Binding-site contacts:
Ligand atom C3 contacts residue VAL31 of chain 47.D at 3.0 Å (hydrophobic).
Ligand atom C3 contacts residue NAG1 of chain 47.X at 3.7 Å.
Ligand atom C4 contacts residue NAG1 of chain 47.X at 3.2 Å.
Ligand atom C8 contacts residue SER70 of chain 47.D at 3.7 Å.
Ligand atom C4 contacts residue VAL31 of chain 47.D at 3.8 Å (hydrophobic).
Ligand atom C1 contacts residue VAL31 of chain 47.D at 4.3 Å (hydrophobic).
Ligand atom C7 contacts residue SER70 of chain 47.D at 4.4 Å.
Ligand atom C5 contacts residue NAG1 of chain 47.X at 4.4 Å.
Ligand atom O5 contacts residue MET33 of chain 47.D at 4.2 Å.
Ligand atom O1 contacts residue MET33 of chain 47.D at 3.9 Å.
Ligand atom O4 contacts residue NAG1 of chain 47.X at 3.0 Å.
Ligand atom C6 contacts residue ASN69 of chain 47.D at 4.4 Å.
Ligand atom O1 contacts residue SER70 of chain 47.D at 4.2 Å.
Ligand atom C2 contacts residue VAL31 of chain 47.D at 4.0 Å (hydrophobic).
Ligand atom C6 contacts residue MET33 of chain 47.D at 3.5 Å (hydrophobic).
Ligand atom C8 contacts residue ARG57 of chain 47.D at 4.2 Å.
Ligand atom O7 contacts residue ASN69 of chain 47.D at 3.8 Å.
Ligand atom O5 contacts residue ASN69 of chain 47.D at 2.8 Å (h-bond).
Ligand atom N2 contacts residue ASN69 of chain 47.D at 4.3 Å.
Ligand atom C8 contacts residue ASN69 of chain 47.D at 3.4 Å.
Ligand atom C6 contacts residue NAG1 of chain 47.X at 4.3 Å.
Ligand atom C5 contacts residue MET33 of chain 47.D at 3.7 Å (hydrophobic).
Ligand atom C5 contacts residue VAL31 of chain 47.D at 4.2 Å (hydrophobic).
Ligand atom C5 contacts residue ASN69 of chain 47.D at 3.7 Å.
Ligand atom C1 contacts residue ASN69 of chain 47.D at 2.7 Å.
Ligand atom C2 contacts residue ASN69 of chain 47.D at 4.2 Å.
Ligand atom O3 contacts residue VAL31 of chain 47.D at 3.6 Å.
Ligand atom O6 contacts residue NAG1 of chain 47.X at 3.0 Å.
Ligand atom O1 contacts residue ASN69 of chain 47.D at 2.1 Å (h-bond).
Ligand atom C6 contacts residue LEU24 of chain 47.D at 4.5 Å (hydrophobic).
Ligand atom O3 contacts residue NAG1 of chain 47.X at 2.6 Å (h-bond).
Ligand atom C7 contacts residue ASN69 of chain 47.D at 3.8 Å.
Ligand atom N2 contacts residue VAL31 of chain 47.D at 4.0 Å.
Ligand atom O1 contacts residue VAL31 of chain 47.D at 3.4 Å (h-bond).
Ligand atom O4 contacts residue VAL31 of chain 47.D at 3.3 Å.

This small molecule binds to this protein.
Small molecule (SMILES): CC(=O)N[C@@H]1[C@@H](O)[C@H](O)[C@@H](CO)O[C@H]1O

Sequence of chain 47.D:
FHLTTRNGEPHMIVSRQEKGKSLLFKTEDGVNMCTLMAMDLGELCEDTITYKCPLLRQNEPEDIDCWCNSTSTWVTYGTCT